Sequence of chain 1.B:
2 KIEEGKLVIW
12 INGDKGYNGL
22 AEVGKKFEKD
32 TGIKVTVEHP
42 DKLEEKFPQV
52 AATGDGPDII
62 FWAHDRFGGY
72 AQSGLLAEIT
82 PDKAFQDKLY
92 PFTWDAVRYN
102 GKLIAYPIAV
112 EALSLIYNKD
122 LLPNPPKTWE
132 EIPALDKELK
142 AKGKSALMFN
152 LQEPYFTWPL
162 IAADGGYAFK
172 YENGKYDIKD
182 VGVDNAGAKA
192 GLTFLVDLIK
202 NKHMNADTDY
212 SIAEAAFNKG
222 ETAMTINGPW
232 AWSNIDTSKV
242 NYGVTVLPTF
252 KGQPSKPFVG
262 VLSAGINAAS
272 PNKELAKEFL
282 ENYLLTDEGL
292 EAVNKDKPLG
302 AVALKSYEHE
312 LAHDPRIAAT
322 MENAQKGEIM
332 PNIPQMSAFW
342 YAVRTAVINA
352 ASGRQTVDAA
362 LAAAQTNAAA

Binding-site contacts:
Ligand atom C3 contacts residue TRP63 of chain 1.B at 3.7 Å (hydrophobic).
Ligand atom O2 contacts residue LYS16 of chain 1.B at 2.7 Å (salt-bridge).
Ligand atom O1 contacts residue ASN13 of chain 1.B at 3.9 Å.
Ligand atom O4 contacts residue TYR156 of chain 1.B at 4.0 Å.
Ligand atom O4 contacts residue TRP341 of chain 1.B at 3.7 Å.
Ligand atom C1 contacts residue TYR156 of chain 1.B at 3.3 Å (hydrophobic).
Ligand atom C5 contacts residue GLU154 of chain 1.B at 3.8 Å.
Ligand atom O4 contacts residue ARG67 of chain 1.B at 3.0 Å (salt-bridge).
Ligand atom C4 contacts residue TRP341 of chain 1.B at 3.4 Å (hydrophobic).
Ligand atom C1 contacts residue LYS16 of chain 1.B at 3.2 Å.
Ligand atom O5 contacts residue ASP15 of chain 1.B at 3.9 Å.
Ligand atom O6 contacts residue GLU154 of chain 1.B at 3.0 Å (salt-bridge).
Ligand atom C3 contacts residue ASP66 of chain 1.B at 3.5 Å.
Ligand atom O3 contacts residue ALA64 of chain 1.B at 3.4 Å.
Ligand atom O2 contacts residue TRP63 of chain 1.B at 3.6 Å (h-bond).
Ligand atom C2 contacts residue LYS16 of chain 1.B at 3.5 Å.
Ligand atom O5 contacts residue TYR156 of chain 1.B at 3.2 Å.
Ligand atom O6 contacts residue TYR156 of chain 1.B at 3.0 Å.
Ligand atom C2 contacts residue ASP66 of chain 1.B at 3.4 Å.
Ligand atom C2 contacts residue GLU112 of chain 1.B at 3.2 Å.
Ligand atom C6 contacts residue PRO155 of chain 1.B at 3.8 Å (hydrophobic).
Ligand atom O3 contacts residue ASP66 of chain 1.B at 2.8 Å (salt-bridge).
Ligand atom O1 contacts residue ASP15 of chain 1.B at 2.6 Å (salt-bridge).
Ligand atom C6 contacts residue TYR156 of chain 1.B at 3.9 Å (hydrophobic).
Ligand atom C6 contacts residue GLU154 of chain 1.B at 3.1 Å.
Ligand atom O3 contacts residue GLU112 of chain 1.B at 3.9 Å.
Ligand atom C6 contacts residue TRP341 of chain 1.B at 3.6 Å (hydrophobic).
Ligand atom O3 contacts residue ARG67 of chain 1.B at 3.0 Å (salt-bridge).
Ligand atom C2 contacts residue TRP341 of chain 1.B at 3.9 Å (hydrophobic).
Ligand atom O2 contacts residue MET331 of chain 1.B at 3.6 Å.
Ligand atom C4 contacts residue TYR156 of chain 1.B at 3.9 Å (hydrophobic).
Ligand atom O3 contacts residue TRP341 of chain 1.B at 4.0 Å.
Ligand atom O2 contacts residue ALA64 of chain 1.B at 3.6 Å.
Ligand atom O2 contacts residue ASP66 of chain 1.B at 2.6 Å (salt-bridge).
Ligand atom C1 contacts residue ASP15 of chain 1.B at 3.5 Å.
Ligand atom O2 contacts residue GLU112 of chain 1.B at 2.9 Å (salt-bridge).
Ligand atom O6 contacts residue PRO155 of chain 1.B at 3.4 Å.
Ligand atom O1 contacts residue LYS16 of chain 1.B at 2.7 Å (salt-bridge).
Ligand atom O3 contacts residue TRP63 of chain 1.B at 3.2 Å (h-bond).
Ligand atom C1 contacts residue TRP231 of chain 1.B at 3.7 Å (hydrophobic).

This small molecule binds to this protein.
Small molecule (SMILES): OC[C@H]1O[C@H](O[C@H]2[C@H](O)[C@@H](O)[C@@H](O)O[C@@H]2CO)[C@H](O)[C@@H](O)[C@@H]1O